This small molecule binds to this protein.
Small molecule (SMILES): OC[C@H]1O[C@@H](O[C@H]2[C@H](O)[C@@H](O)[C@H](O)O[C@@H]2CO)[C@H](O)[C@@H](O)[C@H]1O

Binding-site contacts:
Ligand atom O5 contacts residue TYR33 of chain 1.D at 3.4 Å (h-bond).
Ligand atom O4 contacts residue TYR76 of chain 1.D at 3.8 Å.
Ligand atom C6 contacts residue HIS42 of chain 1.D at 3.7 Å.
Ligand atom C4 contacts residue TRP88 of chain 1.D at 3.8 Å (hydrophobic).
Ligand atom C2 contacts residue LYS37 of chain 1.D at 3.9 Å.
Ligand atom O6 contacts residue TYR31 of chain 1.D at 3.9 Å.
Ligand atom C6 contacts residue TRP88 of chain 1.D at 3.7 Å (hydrophobic).
Ligand atom O2 contacts residue GLU23 of chain 1.D at 4.0 Å.
Ligand atom C4 contacts residue HIS42 of chain 1.D at 3.7 Å.
Ligand atom C2 contacts residue TYR76 of chain 1.D at 3.5 Å (hydrophobic).
Ligand atom C5 contacts residue TRP88 of chain 1.D at 3.9 Å (hydrophobic).
Ligand atom C1 contacts residue TRP5 of chain 1.D at 3.9 Å (hydrophobic).
Ligand atom O6 contacts residue TYR33 of chain 1.D at 3.8 Å.
Ligand atom O3 contacts residue TRP5 of chain 1.D at 3.7 Å.
Ligand atom O4 contacts residue HIS42 of chain 1.D at 2.8 Å (h-bond).
Ligand atom C3 contacts residue TYR86 of chain 1.D at 4.0 Å (hydrophobic).
Ligand atom C6 contacts residue VAL40 of chain 1.D at 3.7 Å (hydrophobic).
Ligand atom O4 contacts residue TYR33 of chain 1.D at 3.5 Å (h-bond).
Ligand atom C2 contacts residue TYR31 of chain 1.D at 4.0 Å (hydrophobic).
Ligand atom C3 contacts residue TYR33 of chain 1.D at 3.8 Å (hydrophobic).
Ligand atom O4 contacts residue TYR76 of chain 1.D at 2.7 Å (h-bond).
Ligand atom O3 contacts residue GLU23 of chain 1.D at 2.7 Å (salt-bridge).
Ligand atom O2 contacts residue LYS37 of chain 1.D at 3.4 Å.
Ligand atom C6 contacts residue GLU19 of chain 1.D at 3.5 Å.
Ligand atom O4 contacts residue TYR86 of chain 1.D at 3.6 Å (h-bond).
Ligand atom O3 contacts residue TYR86 of chain 1.D at 2.7 Å (h-bond).
Ligand atom O6 contacts residue GLU19 of chain 1.D at 2.8 Å (salt-bridge).
Ligand atom C5 contacts residue TYR76 of chain 1.D at 3.9 Å (hydrophobic).
Ligand atom O6 contacts residue VAL40 of chain 1.D at 3.8 Å.
Ligand atom O3 contacts residue TYR31 of chain 1.D at 3.6 Å.
Ligand atom O6 contacts residue LYS37 of chain 1.D at 3.8 Å.
Ligand atom O5 contacts residue TYR76 of chain 1.D at 3.3 Å (h-bond).
Ligand atom C3 contacts residue TRP88 of chain 1.D at 3.9 Å (hydrophobic).
Ligand atom C4 contacts residue TYR76 of chain 1.D at 3.8 Å (hydrophobic).
Ligand atom C1 contacts residue TYR76 of chain 1.D at 3.7 Å (hydrophobic).
Ligand atom C3 contacts residue GLU23 of chain 1.D at 3.6 Å.
Ligand atom C3 contacts residue LYS37 of chain 1.D at 3.9 Å.
Ligand atom O2 contacts residue TYR31 of chain 1.D at 3.3 Å.
Ligand atom C5 contacts residue TYR33 of chain 1.D at 3.8 Å (hydrophobic).
Ligand atom O3 contacts residue LYS37 of chain 1.D at 2.7 Å (salt-bridge).

Sequence of chain 1.D:
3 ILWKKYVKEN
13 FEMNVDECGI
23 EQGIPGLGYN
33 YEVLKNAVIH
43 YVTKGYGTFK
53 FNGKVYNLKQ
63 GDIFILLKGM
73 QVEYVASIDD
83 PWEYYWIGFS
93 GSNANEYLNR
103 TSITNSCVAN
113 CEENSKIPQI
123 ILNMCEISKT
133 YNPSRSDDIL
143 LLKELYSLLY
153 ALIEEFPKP